A small-molecule ligand and the protein it binds are described below.
Small molecule (SMILES): c1ccc2c(NCCCCCCCNc3c4c(nc5ccccc35)CCCC4)c3c(nc2c1)CCCC3

Binding-site contacts:
Ligand atom N7 contacts residue TYR69 of chain 2.A at 3.6 Å.
Ligand atom C28 contacts residue TRP83 of chain 2.A at 3.5 Å (hydrophobic).
Ligand atom C35 contacts residue TRP83 of chain 2.A at 3.5 Å (hydrophobic).
Ligand atom C3 contacts residue TYR69 of chain 2.A at 3.5 Å (hydrophobic).
Ligand atom C9 contacts residue TRP278 of chain 2.A at 3.4 Å (hydrophobic).
Ligand atom C26 contacts residue TRP83 of chain 2.A at 3.6 Å (hydrophobic).
Ligand atom C1 contacts residue TRP278 of chain 2.A at 3.5 Å (hydrophobic).
Ligand atom C4 contacts residue TRP278 of chain 2.A at 3.1 Å (hydrophobic).
Ligand atom C41 contacts residue GLU198 of chain 2.A at 3.2 Å.
Ligand atom N32 contacts residue HIS439 of chain 2.A at 3.0 Å (h-bond).
Ligand atom C2 contacts residue TYR69 of chain 2.A at 3.6 Å (hydrophobic).
Ligand atom C29 contacts residue TRP431 of chain 2.A at 3.4 Å (hydrophobic).
Ligand atom C3 contacts residue TYR120 of chain 2.A at 3.6 Å (hydrophobic).
Ligand atom C6 contacts residue TYR69 of chain 2.A at 3.4 Å (hydrophobic).
Ligand atom C4 contacts residue TYR120 of chain 2.A at 3.5 Å (hydrophobic).
Ligand atom C5 contacts residue GLU277 of chain 2.A at 3.1 Å.
Ligand atom C23 contacts residue TYR69 of chain 2.A at 3.4 Å (hydrophobic).
Ligand atom C20 contacts residue TYR120 of chain 2.A at 3.5 Å (hydrophobic).
Ligand atom C2 contacts residue TRP278 of chain 2.A at 3.3 Å (hydrophobic).
Ligand atom C5 contacts residue TYR69 of chain 2.A at 3.0 Å (hydrophobic).
Ligand atom C30 contacts residue PHE329 of chain 2.A at 3.4 Å (hydrophobic).
Ligand atom C8 contacts residue TRP278 of chain 2.A at 3.3 Å (hydrophobic).
Ligand atom C10 contacts residue TRP278 of chain 2.A at 3.5 Å (hydrophobic).
Ligand atom N7 contacts residue TRP278 of chain 2.A at 3.1 Å.
Ligand atom C4 contacts residue TYR69 of chain 2.A at 3.6 Å (hydrophobic).
Ligand atom C28 contacts residue PHE329 of chain 2.A at 3.4 Å (hydrophobic).
Ligand atom C21 contacts residue TYR120 of chain 2.A at 3.4 Å (hydrophobic).
Ligand atom C6 contacts residue ILE274 of chain 2.A at 3.5 Å (hydrophobic).
Ligand atom C4 contacts residue GLU277 of chain 2.A at 3.6 Å.
Ligand atom C22 contacts residue TYR120 of chain 2.A at 3.6 Å (hydrophobic).
Ligand atom C25 contacts residue TYR69 of chain 2.A at 3.6 Å (hydrophobic).
Ligand atom C3 contacts residue TRP278 of chain 2.A at 3.5 Å (hydrophobic).
Ligand atom C29 contacts residue PHE329 of chain 2.A at 3.6 Å (hydrophobic).
Ligand atom C14 contacts residue TRP278 of chain 2.A at 3.6 Å (hydrophobic).
Ligand atom C20 contacts residue PHE329 of chain 2.A at 3.2 Å (hydrophobic).
Ligand atom C23 contacts residue TYR120 of chain 2.A at 3.6 Å (hydrophobic).
Ligand atom N36 contacts residue TRP83 of chain 2.A at 3.5 Å.
Ligand atom C27 contacts residue TRP83 of chain 2.A at 3.4 Å (hydrophobic).
Ligand atom C31 contacts residue HIS439 of chain 2.A at 3.4 Å.
Ligand atom C1 contacts residue TYR69 of chain 2.A at 3.3 Å (hydrophobic).

Sequence of chain 2.A:
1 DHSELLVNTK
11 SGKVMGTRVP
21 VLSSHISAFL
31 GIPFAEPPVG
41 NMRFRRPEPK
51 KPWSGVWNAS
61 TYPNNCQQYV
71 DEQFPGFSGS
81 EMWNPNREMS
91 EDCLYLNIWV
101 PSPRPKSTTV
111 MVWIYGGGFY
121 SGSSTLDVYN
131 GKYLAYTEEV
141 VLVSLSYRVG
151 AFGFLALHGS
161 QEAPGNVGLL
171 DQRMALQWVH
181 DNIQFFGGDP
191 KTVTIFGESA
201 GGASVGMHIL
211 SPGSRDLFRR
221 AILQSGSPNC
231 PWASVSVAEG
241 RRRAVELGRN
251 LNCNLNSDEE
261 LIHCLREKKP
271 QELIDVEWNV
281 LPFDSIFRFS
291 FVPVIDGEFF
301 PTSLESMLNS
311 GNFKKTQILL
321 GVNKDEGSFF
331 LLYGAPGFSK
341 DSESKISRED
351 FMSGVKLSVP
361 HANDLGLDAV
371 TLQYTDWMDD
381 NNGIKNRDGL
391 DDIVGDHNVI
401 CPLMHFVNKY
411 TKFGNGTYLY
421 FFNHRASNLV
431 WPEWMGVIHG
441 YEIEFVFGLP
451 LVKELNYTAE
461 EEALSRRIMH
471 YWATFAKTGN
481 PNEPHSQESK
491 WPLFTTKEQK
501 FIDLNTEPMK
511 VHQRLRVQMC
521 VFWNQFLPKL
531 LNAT